Binding-site contacts:
Ligand atom O1 contacts residue ASN78 of chain 1.A at 3.9 Å.
Ligand atom O6 contacts residue THR63 of chain 1.A at 3.0 Å (h-bond).
Ligand atom O5 contacts residue THR63 of chain 1.A at 3.6 Å (h-bond).
Ligand atom O6 contacts residue ASP104 of chain 1.A at 2.4 Å (salt-bridge).
Ligand atom C5 contacts residue THR63 of chain 1.A at 3.8 Å.
Ligand atom C4 contacts residue ASP104 of chain 1.A at 3.6 Å.
Ligand atom O3 contacts residue ASN103 of chain 1.A at 3.0 Å (h-bond).
Ligand atom C8 contacts residue GLY64 of chain 1.A at 3.7 Å.
Ligand atom O1 contacts residue VAL133 of chain 1.A at 3.6 Å (h-bond).
Ligand atom C3 contacts residue GLY64 of chain 1.A at 3.8 Å.
Ligand atom C1 contacts residue ASN78 of chain 1.A at 3.2 Å.
Ligand atom C4 contacts residue THR63 of chain 1.A at 3.3 Å.
Ligand atom O7 contacts residue ASN75 of chain 1.A at 2.7 Å (h-bond).
Ligand atom C7 contacts residue GLY64 of chain 1.A at 3.6 Å.
Ligand atom C8 contacts residue ASN75 of chain 1.A at 3.7 Å.
Ligand atom O7 contacts residue LEU74 of chain 1.A at 3.1 Å (h-bond).
Ligand atom O1 contacts residue HIS156 of chain 1.A at 2.6 Å (h-bond).
Ligand atom C8 contacts residue THR63 of chain 1.A at 3.6 Å.
Ligand atom O5 contacts residue GLU175 of chain 1.A at 3.4 Å (salt-bridge).
Ligand atom C7 contacts residue THR63 of chain 1.A at 3.7 Å.
Ligand atom C1 contacts residue GLU175 of chain 1.A at 3.3 Å.
Ligand atom O5 contacts residue GLY132 of chain 1.A at 3.9 Å.
Ligand atom O7 contacts residue ALA73 of chain 1.A at 3.8 Å.
Ligand atom O5 contacts residue ASN78 of chain 1.A at 3.1 Å (h-bond).
Ligand atom C5 contacts residue VAL133 of chain 1.A at 3.8 Å (hydrophobic).
Ligand atom O4 contacts residue ASN103 of chain 1.A at 3.5 Å (h-bond).
Ligand atom N2 contacts residue GLY64 of chain 1.A at 3.2 Å (h-bond).
Ligand atom O3 contacts residue GLY64 of chain 1.A at 2.8 Å (h-bond).
Ligand atom C6 contacts residue ASP104 of chain 1.A at 3.6 Å.
Ligand atom N2 contacts residue THR63 of chain 1.A at 2.8 Å (h-bond).
Ligand atom C7 contacts residue ASN75 of chain 1.A at 3.8 Å.
Ligand atom O4 contacts residue GLY134 of chain 1.A at 3.8 Å.
Ligand atom C1 contacts residue HIS156 of chain 1.A at 3.7 Å.
Ligand atom O4 contacts residue ASP104 of chain 1.A at 2.7 Å (salt-bridge).
Ligand atom O3 contacts residue HIS153 of chain 1.A at 2.6 Å (h-bond).
Ligand atom C3 contacts residue HIS153 of chain 1.A at 3.5 Å.
Ligand atom C8 contacts residue ALA73 of chain 1.A at 3.9 Å (hydrophobic).
Ligand atom C6 contacts residue THR63 of chain 1.A at 3.9 Å.
Ligand atom C2 contacts residue THR63 of chain 1.A at 3.9 Å.
Ligand atom O1 contacts residue GLU175 of chain 1.A at 2.5 Å (salt-bridge).

The small molecule below binds the protein below.
Small molecule (SMILES): CC(=O)N[C@H]1[C@@H](O)[C@H](O)[C@@H](CO)O[C@@H]1O

Sequence of chain 1.A:
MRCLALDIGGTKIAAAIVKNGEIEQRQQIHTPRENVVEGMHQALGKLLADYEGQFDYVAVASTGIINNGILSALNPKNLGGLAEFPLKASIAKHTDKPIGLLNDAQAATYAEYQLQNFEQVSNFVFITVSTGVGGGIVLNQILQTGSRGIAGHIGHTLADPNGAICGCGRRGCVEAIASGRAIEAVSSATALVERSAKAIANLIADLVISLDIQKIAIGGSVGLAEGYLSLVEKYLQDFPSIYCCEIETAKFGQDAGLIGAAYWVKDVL